Sequence of chain 1.B:
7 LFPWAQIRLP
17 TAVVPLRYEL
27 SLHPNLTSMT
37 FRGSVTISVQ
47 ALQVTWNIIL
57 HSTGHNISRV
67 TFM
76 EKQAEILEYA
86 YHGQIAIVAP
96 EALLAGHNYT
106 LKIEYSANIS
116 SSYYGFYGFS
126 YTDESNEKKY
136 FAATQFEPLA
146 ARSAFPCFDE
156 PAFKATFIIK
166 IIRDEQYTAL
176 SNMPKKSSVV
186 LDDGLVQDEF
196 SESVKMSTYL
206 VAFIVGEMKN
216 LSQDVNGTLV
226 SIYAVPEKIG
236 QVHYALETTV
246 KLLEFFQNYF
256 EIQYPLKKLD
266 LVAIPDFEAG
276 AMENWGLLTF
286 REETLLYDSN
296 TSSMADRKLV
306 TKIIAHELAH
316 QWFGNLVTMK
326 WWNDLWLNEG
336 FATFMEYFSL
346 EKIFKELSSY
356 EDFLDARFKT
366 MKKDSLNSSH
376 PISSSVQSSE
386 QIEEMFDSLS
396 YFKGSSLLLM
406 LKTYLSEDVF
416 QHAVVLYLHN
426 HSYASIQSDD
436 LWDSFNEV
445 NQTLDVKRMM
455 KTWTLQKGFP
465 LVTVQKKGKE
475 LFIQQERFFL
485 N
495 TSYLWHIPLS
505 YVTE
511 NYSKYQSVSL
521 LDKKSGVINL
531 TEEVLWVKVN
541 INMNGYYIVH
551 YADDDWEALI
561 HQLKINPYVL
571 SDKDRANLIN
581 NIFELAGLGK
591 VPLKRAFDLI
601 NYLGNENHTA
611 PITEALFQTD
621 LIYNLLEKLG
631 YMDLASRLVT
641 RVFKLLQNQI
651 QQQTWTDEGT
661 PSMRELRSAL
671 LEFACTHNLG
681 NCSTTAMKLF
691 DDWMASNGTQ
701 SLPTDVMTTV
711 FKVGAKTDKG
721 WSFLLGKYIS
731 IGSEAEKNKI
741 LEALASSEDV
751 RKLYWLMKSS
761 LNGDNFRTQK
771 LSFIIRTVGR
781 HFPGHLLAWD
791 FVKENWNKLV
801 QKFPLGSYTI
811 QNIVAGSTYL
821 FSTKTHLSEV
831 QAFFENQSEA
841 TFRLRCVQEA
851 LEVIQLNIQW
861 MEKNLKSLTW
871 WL

This small molecule binds to this protein.
Small molecule (SMILES): CC(=O)N[C@H]1[C@H](O[C@H]2[C@H](O)[C@@H](NC(C)=O)CO[C@@H]2CO)O[C@H](CO)[C@@H](O)[C@@H]1O

Binding-site contacts:
Ligand atom C4 contacts residue ASN31 of chain 1.B at 4.2 Å.
Ligand atom C8 contacts residue ARG168 of chain 1.B at 3.9 Å.
Ligand atom O7 contacts residue ASN31 of chain 1.B at 3.3 Å (h-bond).
Ligand atom N2 contacts residue ASN31 of chain 1.B at 2.8 Å (h-bond).
Ligand atom O7 contacts residue LEU190 of chain 1.B at 3.4 Å.
Ligand atom C7 contacts residue LEU190 of chain 1.B at 3.7 Å (hydrophobic).
Ligand atom C5 contacts residue ASN31 of chain 1.B at 3.6 Å.
Ligand atom C8 contacts residue PRO30 of chain 1.B at 3.4 Å (hydrophobic).
Ligand atom O6 contacts residue GLN171 of chain 1.B at 3.2 Å (h-bond).
Ligand atom C1 contacts residue THR33 of chain 1.B at 3.9 Å.
Ligand atom C8 contacts residue ASN31 of chain 1.B at 4.3 Å.
Ligand atom C2 contacts residue LEU190 of chain 1.B at 4.3 Å (hydrophobic).
Ligand atom O5 contacts residue THR33 of chain 1.B at 4.3 Å.
Ligand atom C3 contacts residue ASN31 of chain 1.B at 3.7 Å.
Ligand atom N2 contacts residue ASP169 of chain 1.B at 4.1 Å.
Ligand atom C2 contacts residue ASN31 of chain 1.B at 2.4 Å.
Ligand atom O6 contacts residue ASP169 of chain 1.B at 3.7 Å.
Ligand atom C6 contacts residue GLN171 of chain 1.B at 3.9 Å.
Ligand atom C7 contacts residue PRO30 of chain 1.B at 4.0 Å (hydrophobic).
Ligand atom C7 contacts residue ASP169 of chain 1.B at 4.2 Å.
Ligand atom O7 contacts residue PRO30 of chain 1.B at 4.2 Å.
Ligand atom C8 contacts residue ASP169 of chain 1.B at 3.4 Å.
Ligand atom O5 contacts residue ASN31 of chain 1.B at 2.3 Å (h-bond).
Ligand atom O3 contacts residue LEU190 of chain 1.B at 3.9 Å.
Ligand atom C1 contacts residue ASN31 of chain 1.B at 1.4 Å.
Ligand atom C8 contacts residue LEU190 of chain 1.B at 4.3 Å (hydrophobic).
Ligand atom N2 contacts residue LEU190 of chain 1.B at 4.1 Å.
Ligand atom O7 contacts residue HIS29 of chain 1.B at 3.3 Å (h-bond).
Ligand atom O3 contacts residue ASP169 of chain 1.B at 3.7 Å.
Ligand atom C7 contacts residue ASN31 of chain 1.B at 3.2 Å.
Ligand atom C7 contacts residue HIS29 of chain 1.B at 4.5 Å.